Sequence of chain 1.N:
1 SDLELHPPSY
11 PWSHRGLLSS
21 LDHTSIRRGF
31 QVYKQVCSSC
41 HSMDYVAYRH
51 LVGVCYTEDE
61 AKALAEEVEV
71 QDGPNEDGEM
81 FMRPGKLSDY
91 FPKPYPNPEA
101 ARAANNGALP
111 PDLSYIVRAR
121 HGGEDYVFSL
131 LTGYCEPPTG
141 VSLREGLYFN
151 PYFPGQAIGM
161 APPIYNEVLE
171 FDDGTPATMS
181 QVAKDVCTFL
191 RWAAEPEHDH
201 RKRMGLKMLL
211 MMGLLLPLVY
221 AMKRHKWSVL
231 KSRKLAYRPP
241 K

Sequence of chain 1.M:
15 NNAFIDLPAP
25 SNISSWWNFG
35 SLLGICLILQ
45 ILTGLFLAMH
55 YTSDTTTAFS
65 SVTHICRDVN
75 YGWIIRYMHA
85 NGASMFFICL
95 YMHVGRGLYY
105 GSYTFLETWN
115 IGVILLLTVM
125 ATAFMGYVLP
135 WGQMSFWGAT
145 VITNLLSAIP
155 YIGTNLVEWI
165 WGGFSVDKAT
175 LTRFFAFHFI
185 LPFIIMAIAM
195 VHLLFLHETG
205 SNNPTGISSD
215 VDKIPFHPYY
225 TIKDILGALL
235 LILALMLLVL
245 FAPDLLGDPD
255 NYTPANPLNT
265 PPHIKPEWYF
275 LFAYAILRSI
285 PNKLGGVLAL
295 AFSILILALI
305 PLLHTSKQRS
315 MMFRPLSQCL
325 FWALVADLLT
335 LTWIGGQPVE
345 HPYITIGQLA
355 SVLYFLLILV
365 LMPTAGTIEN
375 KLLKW

Binding-site contacts:
Ligand atom O3 contacts residue LEU250 of chain 1.M at 4.4 Å.
Ligand atom O1 contacts residue LEU249 of chain 1.M at 3.2 Å (h-bond).
Ligand atom O3 contacts residue LYS269 of chain 1.M at 4.2 Å.
Ligand atom O6 contacts residue HIS121 of chain 1.N at 4.5 Å.
Ligand atom O2 contacts residue TRP272 of chain 1.M at 3.9 Å.
Ligand atom C2 contacts residue LEU250 of chain 1.M at 4.3 Å (hydrophobic).
Ligand atom C4 contacts residue LYS269 of chain 1.M at 4.1 Å.
Ligand atom O2 contacts residue GLY251 of chain 1.M at 4.5 Å.
Ligand atom C2' contacts residue LEU249 of chain 1.M at 4.0 Å (hydrophobic).
Ligand atom O3 contacts residue ASP252 of chain 1.M at 4.1 Å.
Ligand atom O2 contacts residue LEU250 of chain 1.M at 3.8 Å.
Ligand atom C5' contacts residue LEU249 of chain 1.M at 4.4 Å (hydrophobic).
Ligand atom C1 contacts residue LEU249 of chain 1.M at 3.8 Å (hydrophobic).
Ligand atom O4 contacts residue PRO253 of chain 1.M at 4.4 Å.
Ligand atom C5 contacts residue HIS121 of chain 1.N at 4.3 Å.
Ligand atom C3 contacts residue GLY251 of chain 1.M at 3.7 Å.
Ligand atom O2 contacts residue LEU249 of chain 1.M at 4.0 Å.
Ligand atom C4 contacts residue HIS121 of chain 1.N at 4.0 Å.
Ligand atom O5 contacts residue LEU249 of chain 1.M at 4.1 Å.
Ligand atom O4 contacts residue HIS121 of chain 1.N at 3.3 Å.
Ligand atom O4 contacts residue LYS269 of chain 1.M at 3.4 Å.
Ligand atom C5 contacts residue LYS269 of chain 1.M at 4.3 Å.
Ligand atom O4 contacts residue GLY251 of chain 1.M at 4.4 Å.
Ligand atom C4 contacts residue GLY251 of chain 1.M at 3.8 Å.
Ligand atom C6 contacts residue HIS121 of chain 1.N at 3.4 Å.
Ligand atom C2 contacts residue GLY251 of chain 1.M at 3.9 Å.
Ligand atom C4' contacts residue LEU250 of chain 1.M at 4.3 Å (hydrophobic).
Ligand atom C1' contacts residue LEU249 of chain 1.M at 4.2 Å (hydrophobic).
Ligand atom C3 contacts residue LYS269 of chain 1.M at 4.0 Å.
Ligand atom C2 contacts residue LEU249 of chain 1.M at 3.5 Å (hydrophobic).
Ligand atom O3 contacts residue GLY251 of chain 1.M at 3.1 Å (h-bond).

This small molecule binds to this protein.
Small molecule (SMILES): CCCCCCO[C@@H]1O[C@H](CO)[C@@H](O)[C@H](O)[C@H]1O